This protein binds this small molecule.
Small molecule (SMILES): CC(=O)N[C@@H]1[C@@H](O)[C@H](O)[C@@H](CO)O[C@H]1O

Sequence of chain 1.B:
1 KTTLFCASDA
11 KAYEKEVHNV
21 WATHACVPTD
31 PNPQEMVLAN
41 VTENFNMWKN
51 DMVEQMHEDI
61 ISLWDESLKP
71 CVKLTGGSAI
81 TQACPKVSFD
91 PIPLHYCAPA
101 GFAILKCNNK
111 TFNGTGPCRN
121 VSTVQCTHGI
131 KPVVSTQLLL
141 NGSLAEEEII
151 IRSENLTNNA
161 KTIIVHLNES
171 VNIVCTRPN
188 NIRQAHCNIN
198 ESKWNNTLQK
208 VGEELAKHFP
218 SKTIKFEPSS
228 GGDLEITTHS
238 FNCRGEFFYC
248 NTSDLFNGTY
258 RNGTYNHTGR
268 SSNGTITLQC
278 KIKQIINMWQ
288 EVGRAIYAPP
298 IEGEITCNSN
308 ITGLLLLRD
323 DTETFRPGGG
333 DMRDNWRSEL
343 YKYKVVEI

Binding-site contacts:
Ligand atom C2 contacts residue GLU198 of chain 1.B at 4.5 Å.
Ligand atom C1 contacts residue GLU198 of chain 1.B at 4.3 Å.
Ligand atom N2 contacts residue ASN202 of chain 1.B at 3.9 Å.
Ligand atom C1 contacts residue SER199 of chain 1.B at 3.9 Å.
Ligand atom O5 contacts residue ASN202 of chain 1.B at 3.1 Å (h-bond).
Ligand atom O7 contacts residue ASN202 of chain 1.B at 3.0 Å (h-bond).
Ligand atom C6 contacts residue GLY271 of chain 1.B at 3.7 Å.
Ligand atom O7 contacts residue HIS264 of chain 1.B at 4.2 Å.
Ligand atom C8 contacts residue TYR262 of chain 1.B at 3.8 Å (hydrophobic).
Ligand atom O6 contacts residue GLU198 of chain 1.B at 2.5 Å (salt-bridge).
Ligand atom O6 contacts residue GLY271 of chain 1.B at 3.3 Å.
Ligand atom C1 contacts residue ASN202 of chain 1.B at 2.8 Å.
Ligand atom C7 contacts residue ASN202 of chain 1.B at 3.7 Å.
Ligand atom C6 contacts residue GLU198 of chain 1.B at 3.7 Å.
Ligand atom O6 contacts residue SER268 of chain 1.B at 4.5 Å.
Ligand atom C2 contacts residue ASN202 of chain 1.B at 3.5 Å.
Ligand atom C5 contacts residue SER199 of chain 1.B at 3.6 Å.
Ligand atom O5 contacts residue SER199 of chain 1.B at 3.6 Å.
Ligand atom C5 contacts residue GLU198 of chain 1.B at 4.3 Å.
Ligand atom O7 contacts residue GLU198 of chain 1.B at 4.4 Å.
Ligand atom O5 contacts residue GLU198 of chain 1.B at 3.6 Å.
Ligand atom C6 contacts residue SER199 of chain 1.B at 3.6 Å.